The protein below binds the small molecule below.
Small molecule (SMILES): COc1cc(CCNC(=O)c2nc(-c3ccccc3C)[nH]c(=O)c2O)ccn1

Binding-site contacts:
Ligand atom C21 contacts residue LYS54 of chain 6.A at 3.8 Å.
Ligand atom N28 contacts residue ILE58 of chain 6.A at 3.4 Å.
Ligand atom C14 contacts residue ILE121 of chain 6.A at 3.9 Å (hydrophobic).
Ligand atom C22 contacts residue LYS54 of chain 6.A at 3.9 Å.
Ligand atom C12 contacts residue HIS61 of chain 6.A at 3.4 Å.
Ligand atom O10 contacts residue ASP109 of chain 6.A at 3.8 Å.
Ligand atom N16 contacts residue TYR131 of chain 6.A at 3.5 Å (h-bond).
Ligand atom C14 contacts residue GLU120 of chain 6.A at 3.9 Å.
Ligand atom C14 contacts residue MN1 of chain 6.B at 2.9 Å.
Ligand atom O13 contacts residue HIS61 of chain 6.A at 3.1 Å (h-bond).
Ligand atom C09 contacts residue MN1 of chain 6.C at 2.7 Å.
Ligand atom N08 contacts residue MN1 of chain 6.C at 3.7 Å.
Ligand atom C09 contacts residue GLU81 of chain 6.A at 3.6 Å.
Ligand atom O13 contacts residue MN1 of chain 6.B at 1.8 Å.
Ligand atom C06 contacts residue TYR44 of chain 6.A at 3.2 Å (hydrophobic).
Ligand atom C14 contacts residue HIS61 of chain 6.A at 3.4 Å.
Ligand atom C27 contacts residue ILE58 of chain 6.A at 3.4 Å (hydrophobic).
Ligand atom C14 contacts residue TYR131 of chain 6.A at 3.9 Å (hydrophobic).
Ligand atom O15 contacts residue GLU120 of chain 6.A at 3.4 Å (salt-bridge).
Ligand atom C12 contacts residue MN1 of chain 6.B at 2.7 Å.
Ligand atom O10 contacts residue GLU81 of chain 6.A at 3.2 Å (salt-bridge).
Ligand atom O13 contacts residue ILE121 of chain 6.A at 3.8 Å.
Ligand atom O15 contacts residue HIS61 of chain 6.A at 3.0 Å (h-bond).
Ligand atom O10 contacts residue MN1 of chain 6.C at 1.8 Å.
Ligand atom C22 contacts residue SO41 of chain 6.I at 3.4 Å.
Ligand atom O02 contacts residue TYR44 of chain 6.A at 3.6 Å.
Ligand atom C11 contacts residue MN1 of chain 6.C at 3.5 Å.
Ligand atom C21 contacts residue SO41 of chain 6.I at 3.5 Å.
Ligand atom O15 contacts residue ILE121 of chain 6.A at 2.9 Å (h-bond).
Ligand atom O15 contacts residue TYR131 of chain 6.A at 3.7 Å.
Ligand atom O13 contacts residue MN1 of chain 6.C at 2.6 Å.
Ligand atom C05 contacts residue TYR44 of chain 6.A at 3.6 Å (hydrophobic).
Ligand atom O13 contacts residue ASP109 of chain 6.A at 3.0 Å (salt-bridge).
Ligand atom C07 contacts residue MN1 of chain 6.C at 3.9 Å.
Ligand atom C12 contacts residue GLU120 of chain 6.A at 3.6 Å.
Ligand atom C03 contacts residue TYR44 of chain 6.A at 3.9 Å (hydrophobic).
Ligand atom C04 contacts residue TYR44 of chain 6.A at 3.4 Å (hydrophobic).
Ligand atom O13 contacts residue GLU120 of chain 6.A at 2.7 Å (salt-bridge).
Ligand atom O15 contacts residue MN1 of chain 6.B at 2.4 Å.
Ligand atom C12 contacts residue MN1 of chain 6.C at 3.4 Å.

Sequence of chain 6.A:
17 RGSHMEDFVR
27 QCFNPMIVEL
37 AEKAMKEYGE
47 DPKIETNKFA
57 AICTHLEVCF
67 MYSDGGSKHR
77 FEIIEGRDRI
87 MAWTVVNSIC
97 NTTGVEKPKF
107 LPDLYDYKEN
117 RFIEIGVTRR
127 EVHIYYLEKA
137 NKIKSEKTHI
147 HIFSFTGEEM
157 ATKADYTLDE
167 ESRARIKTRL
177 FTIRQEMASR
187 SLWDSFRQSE